Binding-site contacts:
Ligand atom CD1 contacts residue LEU89 of chain 1.A at 4.2 Å (hydrophobic).
Ligand atom CB contacts residue GLN82 of chain 1.A at 3.8 Å.
Ligand atom CD2 contacts residue PHE77 of chain 1.A at 4.2 Å (hydrophobic).
Ligand atom CD1 contacts residue GLN65 of chain 1.A at 3.9 Å.
Ligand atom CA contacts residue GLN82 of chain 1.A at 3.8 Å.
Ligand atom CD2 contacts residue ILE86 of chain 1.A at 3.9 Å (hydrophobic).
Ligand atom CA contacts residue GLU242 of chain 1.A at 3.4 Å.
Ligand atom CD2 contacts residue GLN85 of chain 1.A at 3.8 Å.
Ligand atom N contacts residue GLU242 of chain 1.A at 2.5 Å (salt-bridge).
Ligand atom CD2 contacts residue PRO238 of chain 1.A at 3.8 Å (hydrophobic).
Ligand atom CE1 contacts residue ILE86 of chain 1.A at 4.0 Å (hydrophobic).
Ligand atom CD1 contacts residue LEU239 of chain 1.A at 4.2 Å (hydrophobic).
Ligand atom NE2 contacts residue GLN82 of chain 1.A at 3.8 Å.
Ligand atom O contacts residue GLN82 of chain 1.A at 3.8 Å.
Ligand atom CE1 contacts residue GLN85 of chain 1.A at 3.7 Å.
Ligand atom CD2 contacts residue LEU89 of chain 1.A at 3.8 Å (hydrophobic).
Ligand atom CD2 contacts residue LEU239 of chain 1.A at 3.8 Å (hydrophobic).
Ligand atom CD2 contacts residue GLN85 of chain 1.A at 4.1 Å.
Ligand atom CE1 contacts residue GLN82 of chain 1.A at 3.2 Å.
Ligand atom CD2 contacts residue GLN82 of chain 1.A at 3.7 Å.
Ligand atom CD1 contacts residue VAL68 of chain 1.A at 4.0 Å (hydrophobic).
Ligand atom CB contacts residue GLU242 of chain 1.A at 3.7 Å.
Ligand atom NE2 contacts residue GLN85 of chain 1.A at 2.8 Å (h-bond).
Ligand atom CB contacts residue GLN85 of chain 1.A at 4.2 Å.
Ligand atom CD2 contacts residue LYS72 of chain 1.A at 3.7 Å.
Ligand atom CG contacts residue ILE86 of chain 1.A at 3.6 Å (hydrophobic).
Ligand atom ND1 contacts residue ILE86 of chain 1.A at 4.0 Å.
Ligand atom CD1 contacts residue GLN85 of chain 1.A at 4.0 Å.
Ligand atom CD2 contacts residue LEU243 of chain 1.A at 3.6 Å (hydrophobic).
Ligand atom C contacts residue GLU242 of chain 1.A at 3.5 Å.
Ligand atom ND1 contacts residue GLN82 of chain 1.A at 3.4 Å.
Ligand atom C contacts residue LYS72 of chain 1.A at 4.0 Å.
Ligand atom C contacts residue GLU242 of chain 1.A at 3.7 Å.
Ligand atom CB contacts residue GLU242 of chain 1.A at 3.1 Å.
Ligand atom CA contacts residue GLU242 of chain 1.A at 3.8 Å.
Ligand atom CG contacts residue GLN82 of chain 1.A at 3.7 Å.
Ligand atom O contacts residue LYS72 of chain 1.A at 2.7 Å (salt-bridge).
Ligand atom N contacts residue GLU242 of chain 1.A at 3.1 Å (salt-bridge).
Ligand atom CD1 contacts residue ILE86 of chain 1.A at 4.0 Å (hydrophobic).
Ligand atom CD2 contacts residue VAL68 of chain 1.A at 4.2 Å (hydrophobic).

The protein below binds the small molecule below.
Small molecule (SMILES): CC(C)C[C@H](NC(=O)[C@H](CC(C)C)NC(=O)[C@H](CC(C)C)NC(=O)[C@H](CCC(N)=O)NC(=O)[C@H](CC(C)C)NC(=O)[C@H](CC(C)C)NC(=O)[C@@H](N)[C@@H](C)O)C(=O)NCC(=O)N[C@H](C=O)Cc1cnc[nH]1

Sequence of chain 1.A:
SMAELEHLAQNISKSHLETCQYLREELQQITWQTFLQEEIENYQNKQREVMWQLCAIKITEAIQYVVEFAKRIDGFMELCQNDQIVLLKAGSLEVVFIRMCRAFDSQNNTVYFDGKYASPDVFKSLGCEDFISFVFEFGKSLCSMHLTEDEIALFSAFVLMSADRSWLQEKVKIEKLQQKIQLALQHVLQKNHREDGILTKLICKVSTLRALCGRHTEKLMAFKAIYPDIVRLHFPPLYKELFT